Sequence of chain 1.B:
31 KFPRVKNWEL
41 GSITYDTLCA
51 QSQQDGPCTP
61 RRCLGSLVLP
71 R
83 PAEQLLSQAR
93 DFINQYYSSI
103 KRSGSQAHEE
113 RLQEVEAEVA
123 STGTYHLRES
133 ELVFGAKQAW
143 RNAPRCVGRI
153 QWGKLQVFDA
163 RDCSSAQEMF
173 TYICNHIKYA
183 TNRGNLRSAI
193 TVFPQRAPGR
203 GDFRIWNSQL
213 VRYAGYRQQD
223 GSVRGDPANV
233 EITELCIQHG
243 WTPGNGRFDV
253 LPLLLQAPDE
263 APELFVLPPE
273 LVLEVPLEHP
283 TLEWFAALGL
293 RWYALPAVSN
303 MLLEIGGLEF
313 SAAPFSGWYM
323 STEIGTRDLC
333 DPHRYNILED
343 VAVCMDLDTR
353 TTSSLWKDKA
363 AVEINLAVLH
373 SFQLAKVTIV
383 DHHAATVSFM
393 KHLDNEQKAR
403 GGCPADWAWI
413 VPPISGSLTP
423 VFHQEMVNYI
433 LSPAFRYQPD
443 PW

A protein and the small-molecule ligand that binds it are described below.
Small molecule (SMILES): Cc1cc(N)nc(C[C@H]2CNC[C@H]2OCCNCCc2cccc(F)c2)c1

Binding-site contacts:
Ligand atom C6A contacts residue HEM1 of chain 1.C at 3.5 Å.
Ligand atom C5' contacts residue GLU325 of chain 1.A at 3.1 Å.
Ligand atom N1A contacts residue GLU325 of chain 1.A at 2.6 Å (salt-bridge).
Ligand atom N6A contacts residue TYR321 of chain 1.A at 3.6 Å.
Ligand atom C7A contacts residue HEM1 of chain 1.C at 3.7 Å.
Ligand atom C5' contacts residue TYR321 of chain 1.A at 3.7 Å (hydrophobic).
Ligand atom C8A contacts residue SER318 of chain 1.A at 3.8 Å.
Ligand atom C16 contacts residue TYR439 of chain 1.A at 3.6 Å (hydrophobic).
Ligand atom C2 contacts residue HEM1 of chain 1.C at 3.6 Å.
Ligand atom C13 contacts residue VAL68 of chain 1.A at 3.8 Å (hydrophobic).
Ligand atom C6A contacts residue GLU325 of chain 1.A at 3.5 Å.
Ligand atom C8A contacts residue PHE317 of chain 1.A at 3.6 Å (hydrophobic).
Ligand atom C6A contacts residue TRP320 of chain 1.A at 3.8 Å (hydrophobic).
Ligand atom C5A contacts residue HEM1 of chain 1.C at 3.3 Å.
Ligand atom C6A contacts residue PRO298 of chain 1.A at 3.9 Å (hydrophobic).
Ligand atom C5A contacts residue PRO298 of chain 1.A at 3.8 Å (hydrophobic).
Ligand atom N6A contacts residue MET322 of chain 1.A at 3.8 Å.
Ligand atom N6A contacts residue HEM1 of chain 1.C at 3.3 Å.
Ligand atom N1A contacts residue HEM1 of chain 1.C at 3.8 Å.
Ligand atom F13 contacts residue TRP38 of chain 1.B at 2.9 Å.
Ligand atom C2A contacts residue GLU325 of chain 1.A at 3.5 Å.
Ligand atom C4 contacts residue TRP411 of chain 1.A at 3.6 Å (hydrophobic).
Ligand atom C8A contacts residue PRO298 of chain 1.A at 3.8 Å (hydrophobic).
Ligand atom C7A contacts residue GLU325 of chain 1.A at 3.4 Å.
Ligand atom C4' contacts residue GLU325 of chain 1.A at 3.9 Å.
Ligand atom C8A contacts residue GLY319 of chain 1.A at 3.5 Å.
Ligand atom C12 contacts residue GOL1 of chain 1.F at 3.3 Å.
Ligand atom O1 contacts residue HEM1 of chain 1.C at 3.2 Å (h-bond).
Ligand atom C4A contacts residue HEM1 of chain 1.C at 3.8 Å.
Ligand atom C4 contacts residue HEM1 of chain 1.C at 3.7 Å.
Ligand atom C3 contacts residue HEM1 of chain 1.C at 3.5 Å.
Ligand atom C8A contacts residue HEM1 of chain 1.C at 3.4 Å.
Ligand atom N2 contacts residue HEM1 of chain 1.C at 2.8 Å (h-bond).
Ligand atom N6A contacts residue GLU325 of chain 1.A at 2.7 Å (salt-bridge).
Ligand atom C13 contacts residue GOL1 of chain 1.F at 3.3 Å.
Ligand atom N1' contacts residue GLU325 of chain 1.A at 3.0 Å (salt-bridge).
Ligand atom C3A contacts residue VAL300 of chain 1.A at 3.6 Å (hydrophobic).
Ligand atom N6A contacts residue TRP320 of chain 1.A at 2.8 Å (h-bond).
Ligand atom F13 contacts residue GOL1 of chain 1.F at 2.7 Å.
Ligand atom C3' contacts residue GLN211 of chain 1.A at 3.7 Å.

Sequence of chain 1.A:
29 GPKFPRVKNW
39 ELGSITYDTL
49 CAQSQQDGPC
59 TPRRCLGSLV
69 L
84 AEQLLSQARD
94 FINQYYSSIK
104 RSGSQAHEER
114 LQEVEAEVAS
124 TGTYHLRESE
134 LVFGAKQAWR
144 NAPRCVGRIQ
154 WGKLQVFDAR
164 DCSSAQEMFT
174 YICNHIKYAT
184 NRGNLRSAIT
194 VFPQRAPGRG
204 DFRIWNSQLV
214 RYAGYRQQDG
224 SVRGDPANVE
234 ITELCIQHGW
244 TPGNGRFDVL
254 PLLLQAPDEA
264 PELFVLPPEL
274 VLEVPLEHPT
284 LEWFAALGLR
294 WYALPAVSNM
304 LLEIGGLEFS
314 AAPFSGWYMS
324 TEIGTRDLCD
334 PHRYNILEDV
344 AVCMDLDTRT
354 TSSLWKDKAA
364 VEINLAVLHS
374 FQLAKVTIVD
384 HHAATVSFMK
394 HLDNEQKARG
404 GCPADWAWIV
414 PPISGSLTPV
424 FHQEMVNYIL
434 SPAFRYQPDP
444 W